Sequence of chain 1.B:
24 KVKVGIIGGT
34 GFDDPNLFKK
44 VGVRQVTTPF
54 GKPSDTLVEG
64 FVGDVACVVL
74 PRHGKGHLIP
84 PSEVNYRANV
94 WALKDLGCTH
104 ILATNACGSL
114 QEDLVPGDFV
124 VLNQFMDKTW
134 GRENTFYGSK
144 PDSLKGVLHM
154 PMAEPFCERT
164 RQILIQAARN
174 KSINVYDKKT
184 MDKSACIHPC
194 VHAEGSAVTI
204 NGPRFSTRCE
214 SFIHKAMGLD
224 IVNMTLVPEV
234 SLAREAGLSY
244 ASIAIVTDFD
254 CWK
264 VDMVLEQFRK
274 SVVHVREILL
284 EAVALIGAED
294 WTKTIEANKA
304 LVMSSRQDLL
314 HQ

A small-molecule ligand and the protein it binds are described below.
Small molecule (SMILES): Nc1ncnc2[nH]cnc12

Binding-site contacts:
Ligand atom C8 contacts residue CYS110 of chain 1.B at 3.6 Å (hydrophobic).
Ligand atom N7 contacts residue ASP251 of chain 1.B at 2.9 Å (salt-bridge).
Ligand atom C6 contacts residue ASP253 of chain 1.B at 4.0 Å.
Ligand atom C5 contacts residue ASP251 of chain 1.B at 4.0 Å.
Ligand atom N9 contacts residue CYS110 of chain 1.B at 3.7 Å.
Ligand atom C2 contacts residue VAL225 of chain 1.B at 3.7 Å (hydrophobic).
Ligand atom C6 contacts residue VAL225 of chain 1.B at 3.8 Å (hydrophobic).
Ligand atom C2 contacts residue PHE208 of chain 1.B at 3.9 Å (hydrophobic).
Ligand atom N7 contacts residue GLY111 of chain 1.B at 3.5 Å (h-bond).
Ligand atom N1 contacts residue PHE208 of chain 1.B at 3.5 Å.
Ligand atom C4 contacts residue VAL225 of chain 1.B at 4.0 Å (hydrophobic).
Ligand atom C4 contacts residue ALA109 of chain 1.B at 4.0 Å (hydrophobic).
Ligand atom N6 contacts residue ASP253 of chain 1.B at 3.0 Å (salt-bridge).
Ligand atom N6 contacts residue VAL225 of chain 1.B at 3.8 Å.
Ligand atom C2 contacts residue ASN226 of chain 1.B at 3.9 Å.
Ligand atom C8 contacts residue ASP251 of chain 1.B at 3.8 Å.
Ligand atom C8 contacts residue GLY111 of chain 1.B at 4.0 Å.
Ligand atom N3 contacts residue PHE208 of chain 1.B at 4.0 Å.
Ligand atom N7 contacts residue CYS110 of chain 1.B at 3.4 Å.
Ligand atom C5 contacts residue GLY111 of chain 1.B at 3.5 Å.
Ligand atom N7 contacts residue PHE208 of chain 1.B at 3.9 Å.
Ligand atom N6 contacts residue PHE208 of chain 1.B at 3.8 Å.
Ligand atom C4 contacts residue GLY111 of chain 1.B at 4.1 Å.
Ligand atom N1 contacts residue VAL225 of chain 1.B at 3.5 Å.
Ligand atom N3 contacts residue ASN226 of chain 1.B at 3.6 Å.
Ligand atom C2 contacts residue MET227 of chain 1.B at 3.8 Å (hydrophobic).
Ligand atom N6 contacts residue GLY111 of chain 1.B at 3.6 Å.
Ligand atom N6 contacts residue ASP251 of chain 1.B at 3.5 Å (salt-bridge).
Ligand atom C6 contacts residue PHE208 of chain 1.B at 3.5 Å (hydrophobic).
Ligand atom N3 contacts residue VAL225 of chain 1.B at 3.8 Å.
Ligand atom N3 contacts residue MET227 of chain 1.B at 3.8 Å.
Ligand atom C5 contacts residue CYS110 of chain 1.B at 3.8 Å (hydrophobic).
Ligand atom C8 contacts residue ALA109 of chain 1.B at 3.8 Å (hydrophobic).
Ligand atom C6 contacts residue GLY111 of chain 1.B at 3.7 Å.
Ligand atom N9 contacts residue ALA109 of chain 1.B at 3.3 Å (h-bond).
Ligand atom C8 contacts residue THR250 of chain 1.B at 3.4 Å.
Ligand atom C4 contacts residue CYS110 of chain 1.B at 4.0 Å (hydrophobic).
Ligand atom C4 contacts residue PHE208 of chain 1.B at 3.7 Å (hydrophobic).
Ligand atom N7 contacts residue THR250 of chain 1.B at 3.4 Å (h-bond).
Ligand atom C5 contacts residue PHE208 of chain 1.B at 3.5 Å (hydrophobic).